Sequence of chain 1.A:
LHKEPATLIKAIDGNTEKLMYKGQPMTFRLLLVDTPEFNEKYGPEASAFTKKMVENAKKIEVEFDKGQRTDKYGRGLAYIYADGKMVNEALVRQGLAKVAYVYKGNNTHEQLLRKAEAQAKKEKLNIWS

Binding-site contacts:
Ligand atom O1P contacts residue TYR79 of chain 1.A at 3.5 Å (h-bond).
Ligand atom P2 contacts residue ARG81 of chain 1.A at 3.9 Å.
Ligand atom O4 contacts residue LEU37 of chain 1.A at 3.9 Å.
Ligand atom O4P contacts residue ARG81 of chain 1.A at 2.8 Å (salt-bridge).
Ligand atom C2' contacts residue TYR109 of chain 1.A at 3.5 Å (hydrophobic).
Ligand atom C5M contacts residue TYR107 of chain 1.A at 3.7 Å (hydrophobic).
Ligand atom O4P contacts residue ARG35 of chain 1.A at 2.9 Å (salt-bridge).
Ligand atom C5 contacts residue LEU83 of chain 1.A at 4.0 Å (hydrophobic).
Ligand atom O2 contacts residue TYR109 of chain 1.A at 4.0 Å.
Ligand atom C2 contacts residue TYR109 of chain 1.A at 3.9 Å (hydrophobic).
Ligand atom O2P contacts residue TYR79 of chain 1.A at 2.6 Å (h-bond).
Ligand atom O5' contacts residue ARG81 of chain 1.A at 3.0 Å (salt-bridge).
Ligand atom O5P contacts residue ASN21 of chain 1.A at 3.4 Å (h-bond).
Ligand atom O5P contacts residue ASP40 of chain 1.A at 3.3 Å (salt-bridge).
Ligand atom C3' contacts residue TYR107 of chain 1.A at 3.9 Å (hydrophobic).
Ligand atom O2 contacts residue ASP77 of chain 1.A at 3.9 Å.
Ligand atom O5' contacts residue ARG35 of chain 1.A at 3.7 Å.
Ligand atom C4 contacts residue LEU83 of chain 1.A at 3.6 Å (hydrophobic).
Ligand atom C1' contacts residue ARG81 of chain 1.A at 4.0 Å.
Ligand atom C6 contacts residue ARG81 of chain 1.A at 4.0 Å.
Ligand atom C4' contacts residue ARG81 of chain 1.A at 3.9 Å.
Ligand atom O4P contacts residue ASN21 of chain 1.A at 3.9 Å.
Ligand atom C2' contacts residue TYR107 of chain 1.A at 3.8 Å (hydrophobic).
Ligand atom O4 contacts residue LEU83 of chain 1.A at 3.6 Å.
Ligand atom P1 contacts residue LYS78 of chain 1.A at 3.8 Å.
Ligand atom O4 contacts residue TYR109 of chain 1.A at 3.8 Å.
Ligand atom O3' contacts residue LYS78 of chain 1.A at 3.5 Å (salt-bridge).
Ligand atom C4 contacts residue TYR109 of chain 1.A at 3.6 Å (hydrophobic).
Ligand atom C2 contacts residue ASP77 of chain 1.A at 4.0 Å.
Ligand atom C5M contacts residue LEU36 of chain 1.A at 4.0 Å (hydrophobic).
Ligand atom N3 contacts residue TYR109 of chain 1.A at 3.5 Å.
Ligand atom C5M contacts residue ARG35 of chain 1.A at 3.6 Å.
Ligand atom P1 contacts residue TYR79 of chain 1.A at 3.6 Å.
Ligand atom C5' contacts residue TYR107 of chain 1.A at 3.7 Å (hydrophobic).
Ligand atom P2 contacts residue ARG35 of chain 1.A at 3.6 Å.
Ligand atom O1P contacts residue LYS78 of chain 1.A at 2.8 Å (salt-bridge).
Ligand atom O5P contacts residue TYR107 of chain 1.A at 4.0 Å.
Ligand atom O4' contacts residue ARG81 of chain 1.A at 3.0 Å (salt-bridge).
Ligand atom O5P contacts residue ARG35 of chain 1.A at 2.7 Å (salt-bridge).
Ligand atom N3 contacts residue LEU83 of chain 1.A at 3.9 Å.

The protein below binds the small molecule below.
Small molecule (SMILES): Cc1cn([C@H]2C[C@H](OP(=O)(O)O)[C@@H](COP(=O)(O)O)O2)c(=O)[nH]c1=O